Sequence of chain 1.A:
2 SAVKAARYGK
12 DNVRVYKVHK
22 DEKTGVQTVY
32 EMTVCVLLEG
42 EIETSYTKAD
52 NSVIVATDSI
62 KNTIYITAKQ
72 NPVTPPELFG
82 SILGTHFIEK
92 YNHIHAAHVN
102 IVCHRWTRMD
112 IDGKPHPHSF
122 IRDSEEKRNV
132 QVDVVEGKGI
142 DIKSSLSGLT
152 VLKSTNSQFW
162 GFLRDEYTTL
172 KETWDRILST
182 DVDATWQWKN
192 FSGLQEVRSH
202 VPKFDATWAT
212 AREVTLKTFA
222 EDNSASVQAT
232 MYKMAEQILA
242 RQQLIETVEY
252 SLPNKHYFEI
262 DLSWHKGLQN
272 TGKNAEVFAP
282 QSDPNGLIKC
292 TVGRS

Binding-site contacts:
Ligand atom S8 contacts residue ALA57 of chain 2.A at 4.0 Å.
Ligand atom N7 contacts residue ALA57 of chain 2.A at 3.9 Å.
Ligand atom N1 contacts residue GLN229 of chain 1.A at 3.0 Å (h-bond).
Ligand atom N9 contacts residue ARG177 of chain 1.A at 3.4 Å (salt-bridge).
Ligand atom C4 contacts residue PHE160 of chain 1.A at 3.4 Å (hydrophobic).
Ligand atom N9 contacts residue ASN255 of chain 1.A at 3.8 Å.
Ligand atom N3 contacts residue ARG177 of chain 1.A at 2.9 Å (salt-bridge).
Ligand atom C2 contacts residue GLN229 of chain 1.A at 3.7 Å.
Ligand atom C6 contacts residue GLN229 of chain 1.A at 3.8 Å.
Ligand atom N3 contacts residue PHE160 of chain 1.A at 3.6 Å.
Ligand atom C5 contacts residue THR58 of chain 2.A at 4.0 Å.
Ligand atom C2 contacts residue ARG177 of chain 1.A at 3.4 Å.
Ligand atom C6 contacts residue PHE160 of chain 1.A at 3.5 Å (hydrophobic).
Ligand atom O6 contacts residue GLN229 of chain 1.A at 3.1 Å (h-bond).
Ligand atom O6 contacts residue PHE160 of chain 1.A at 4.0 Å.
Ligand atom C5 contacts residue PHE160 of chain 1.A at 3.4 Å (hydrophobic).
Ligand atom C2 contacts residue VAL228 of chain 1.A at 3.8 Å (hydrophobic).
Ligand atom C8 contacts residue THR58 of chain 2.A at 3.4 Å.
Ligand atom O2 contacts residue SER227 of chain 1.A at 3.3 Å.
Ligand atom O6 contacts residue TYR9 of chain 2.A at 3.7 Å.
Ligand atom O6 contacts residue ILE289 of chain 1.A at 3.8 Å.
Ligand atom N1 contacts residue PHE160 of chain 1.A at 3.6 Å.
Ligand atom C4 contacts residue ARG177 of chain 1.A at 3.5 Å.
Ligand atom O2 contacts residue GLN229 of chain 1.A at 3.6 Å.
Ligand atom S8 contacts residue THR58 of chain 2.A at 3.3 Å (h-bond).
Ligand atom N7 contacts residue THR58 of chain 2.A at 3.0 Å (h-bond).
Ligand atom C8 contacts residue PHE160 of chain 1.A at 3.6 Å (hydrophobic).
Ligand atom N7 contacts residue PHE160 of chain 1.A at 3.6 Å.
Ligand atom O6 contacts residue ILE55 of chain 2.A at 3.5 Å.
Ligand atom N9 contacts residue PHE160 of chain 1.A at 3.5 Å.
Ligand atom O2 contacts residue PHE160 of chain 1.A at 3.8 Å.
Ligand atom S8 contacts residue LEU171 of chain 1.A at 3.7 Å.
Ligand atom N3 contacts residue ASN255 of chain 1.A at 3.5 Å (h-bond).
Ligand atom S8 contacts residue ASP59 of chain 2.A at 3.2 Å (salt-bridge).
Ligand atom O6 contacts residue THR58 of chain 2.A at 3.7 Å.
Ligand atom O2 contacts residue ARG177 of chain 1.A at 2.9 Å (salt-bridge).
Ligand atom C6 contacts residue ILE289 of chain 1.A at 4.1 Å (hydrophobic).
Ligand atom O2 contacts residue VAL228 of chain 1.A at 2.7 Å (h-bond).
Ligand atom C4 contacts residue ASN255 of chain 1.A at 3.7 Å.
Ligand atom C2 contacts residue PHE160 of chain 1.A at 3.6 Å (hydrophobic).

Sequence of chain 2.A:
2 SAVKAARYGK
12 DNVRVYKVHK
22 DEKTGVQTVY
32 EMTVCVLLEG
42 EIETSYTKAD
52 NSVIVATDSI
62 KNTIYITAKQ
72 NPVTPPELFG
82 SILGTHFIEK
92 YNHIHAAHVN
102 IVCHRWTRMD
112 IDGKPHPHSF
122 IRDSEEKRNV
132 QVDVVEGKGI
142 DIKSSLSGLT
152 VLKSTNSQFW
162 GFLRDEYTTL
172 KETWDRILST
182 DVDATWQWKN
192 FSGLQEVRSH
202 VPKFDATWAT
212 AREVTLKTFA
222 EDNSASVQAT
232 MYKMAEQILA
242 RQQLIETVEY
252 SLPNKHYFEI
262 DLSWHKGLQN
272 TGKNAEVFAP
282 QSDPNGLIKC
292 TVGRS

A protein and the small-molecule ligand that binds it are described below.
Small molecule (SMILES): O=c1[nH]c(=O)c2[nH]c(=S)[nH]c2[nH]1